A small-molecule ligand and the protein it binds are described below.
Small molecule (SMILES): Cc1cc(CCCCCCCOc2ccc(C3=NCCO3)cc2)on1

Sequence of chain 7.C:
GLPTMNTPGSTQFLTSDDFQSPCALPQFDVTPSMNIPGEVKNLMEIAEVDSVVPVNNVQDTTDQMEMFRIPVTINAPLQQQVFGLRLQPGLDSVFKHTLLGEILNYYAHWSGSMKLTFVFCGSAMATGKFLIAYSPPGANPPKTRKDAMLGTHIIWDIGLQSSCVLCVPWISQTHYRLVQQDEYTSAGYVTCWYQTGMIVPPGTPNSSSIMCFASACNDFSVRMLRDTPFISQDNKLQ

Sequence of chain 6.C:
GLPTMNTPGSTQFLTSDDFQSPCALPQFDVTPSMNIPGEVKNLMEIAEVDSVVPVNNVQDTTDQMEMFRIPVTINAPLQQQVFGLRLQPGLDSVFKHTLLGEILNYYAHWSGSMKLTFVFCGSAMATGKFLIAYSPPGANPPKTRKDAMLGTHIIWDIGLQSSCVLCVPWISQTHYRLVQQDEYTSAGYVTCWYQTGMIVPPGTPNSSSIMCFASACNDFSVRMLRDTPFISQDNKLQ

Binding-site contacts:
Ligand atom C1C contacts residue PHE115 of chain 6.A at 3.9 Å (hydrophobic).
Ligand atom C1B contacts residue ILE183 of chain 6.A at 4.0 Å (hydrophobic).
Ligand atom C3C contacts residue TYR192 of chain 6.A at 4.0 Å (hydrophobic).
Ligand atom O1 contacts residue W711 of chain 6.F at 3.7 Å.
Ligand atom C5B contacts residue ILE183 of chain 6.A at 3.7 Å (hydrophobic).
Ligand atom N2 contacts residue W711 of chain 6.F at 2.9 Å.
Ligand atom C1C contacts residue THR97 of chain 6.A at 3.9 Å.
Ligand atom C3B contacts residue ILE219 of chain 6.A at 3.8 Å (hydrophobic).
Ligand atom C3 contacts residue W711 of chain 6.F at 3.3 Å.
Ligand atom O1A contacts residue PHE121 of chain 6.A at 4.0 Å.
Ligand atom C4 contacts residue TYR192 of chain 6.A at 3.5 Å (hydrophobic).
Ligand atom O1B contacts residue ILE95 of chain 6.A at 3.6 Å.
Ligand atom C4A contacts residue MET181 of chain 6.A at 3.6 Å (hydrophobic).
Ligand atom C5B contacts residue TYR146 of chain 6.A at 3.4 Å (hydrophobic).
Ligand atom C2A contacts residue MET181 of chain 6.A at 3.7 Å (hydrophobic).
Ligand atom C5A contacts residue ILE144 of chain 6.A at 3.7 Å (hydrophobic).
Ligand atom C6B contacts residue TYR146 of chain 6.A at 3.8 Å (hydrophobic).
Ligand atom O1 contacts residue THR97 of chain 6.A at 3.4 Å (h-bond).
Ligand atom C4B contacts residue TYR146 of chain 6.A at 3.7 Å (hydrophobic).
Ligand atom C2B contacts residue ILE219 of chain 6.A at 3.8 Å (hydrophobic).
Ligand atom C3C contacts residue LEU216 of chain 6.A at 3.7 Å (hydrophobic).
Ligand atom C2C contacts residue THR97 of chain 6.A at 3.9 Å.
Ligand atom C5A contacts residue ILE170 of chain 6.A at 3.8 Å (hydrophobic).
Ligand atom C5A contacts residue PRO168 of chain 6.A at 4.0 Å (hydrophobic).
Ligand atom C4A contacts residue LEU14 of chain 7.C at 4.0 Å (hydrophobic).
Ligand atom N3A contacts residue MET181 of chain 6.A at 3.3 Å.
Ligand atom N2 contacts residue THR97 of chain 6.A at 3.7 Å.
Ligand atom N3A contacts residue TYR146 of chain 6.A at 4.0 Å.
Ligand atom C6B contacts residue ILE183 of chain 6.A at 3.6 Å (hydrophobic).
Ligand atom N3A contacts residue ALA24 of chain 6.C at 3.8 Å.
Ligand atom C4A contacts residue ILE170 of chain 6.A at 3.9 Å (hydrophobic).
Ligand atom C4C contacts residue MET117 of chain 6.A at 3.9 Å (hydrophobic).
Ligand atom C31 contacts residue ASN214 of chain 6.A at 3.3 Å.
Ligand atom C4B contacts residue ILE183 of chain 6.A at 4.0 Å (hydrophobic).
Ligand atom C2A contacts residue TYR146 of chain 6.A at 3.7 Å (hydrophobic).
Ligand atom C4A contacts residue ALA24 of chain 6.C at 4.0 Å (hydrophobic).
Ligand atom C31 contacts residue W711 of chain 6.F at 3.0 Å.
Ligand atom C6C contacts residue ILE186 of chain 6.A at 3.9 Å (hydrophobic).
Ligand atom C2C contacts residue LEU216 of chain 6.A at 3.7 Å (hydrophobic).
Ligand atom C31 contacts residue LEU216 of chain 6.A at 3.4 Å (hydrophobic).

Sequence of chain 6.A:
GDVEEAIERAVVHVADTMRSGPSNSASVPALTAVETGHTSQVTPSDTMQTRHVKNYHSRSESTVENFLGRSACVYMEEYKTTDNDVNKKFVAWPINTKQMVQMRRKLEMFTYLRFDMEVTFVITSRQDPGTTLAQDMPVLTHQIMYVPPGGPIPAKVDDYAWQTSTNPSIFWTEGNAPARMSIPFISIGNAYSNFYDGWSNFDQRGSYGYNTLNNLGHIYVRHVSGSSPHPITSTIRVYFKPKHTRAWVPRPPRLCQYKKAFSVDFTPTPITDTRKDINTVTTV